Binding-site contacts:
Ligand atom N2 contacts residue ASN103 of chain 12.F at 3.8 Å.
Ligand atom C3 contacts residue ASN103 of chain 12.F at 4.5 Å.
Ligand atom C1 contacts residue THR145 of chain 12.F at 3.4 Å.
Ligand atom C1 contacts residue ASN103 of chain 12.F at 1.7 Å.
Ligand atom C8 contacts residue LEU147 of chain 12.F at 3.4 Å (hydrophobic).
Ligand atom C2 contacts residue LEU147 of chain 12.F at 4.3 Å (hydrophobic).
Ligand atom C5 contacts residue THR145 of chain 12.F at 4.0 Å.
Ligand atom N2 contacts residue THR145 of chain 12.F at 4.0 Å.
Ligand atom O5 contacts residue ASN103 of chain 12.F at 2.6 Å (h-bond).
Ligand atom C5 contacts residue ASN103 of chain 12.F at 4.0 Å.
Ligand atom C3 contacts residue THR145 of chain 12.F at 4.1 Å.
Ligand atom C8 contacts residue VAL146 of chain 12.F at 4.5 Å (hydrophobic).
Ligand atom C2 contacts residue THR145 of chain 12.F at 4.0 Å.
Ligand atom C7 contacts residue LEU147 of chain 12.F at 3.1 Å (hydrophobic).
Ligand atom C2 contacts residue ASN103 of chain 12.F at 3.2 Å.
Ligand atom N2 contacts residue LEU147 of chain 12.F at 3.6 Å.
Ligand atom O5 contacts residue THR145 of chain 12.F at 4.0 Å.
Ligand atom O7 contacts residue LEU147 of chain 12.F at 3.0 Å.

The protein below binds the small molecule below.
Small molecule (SMILES): CC(=O)N[C@@H]1[C@@H](O)[C@H](O)[C@@H](CO)O[C@H]1O

Sequence of chain 12.F:
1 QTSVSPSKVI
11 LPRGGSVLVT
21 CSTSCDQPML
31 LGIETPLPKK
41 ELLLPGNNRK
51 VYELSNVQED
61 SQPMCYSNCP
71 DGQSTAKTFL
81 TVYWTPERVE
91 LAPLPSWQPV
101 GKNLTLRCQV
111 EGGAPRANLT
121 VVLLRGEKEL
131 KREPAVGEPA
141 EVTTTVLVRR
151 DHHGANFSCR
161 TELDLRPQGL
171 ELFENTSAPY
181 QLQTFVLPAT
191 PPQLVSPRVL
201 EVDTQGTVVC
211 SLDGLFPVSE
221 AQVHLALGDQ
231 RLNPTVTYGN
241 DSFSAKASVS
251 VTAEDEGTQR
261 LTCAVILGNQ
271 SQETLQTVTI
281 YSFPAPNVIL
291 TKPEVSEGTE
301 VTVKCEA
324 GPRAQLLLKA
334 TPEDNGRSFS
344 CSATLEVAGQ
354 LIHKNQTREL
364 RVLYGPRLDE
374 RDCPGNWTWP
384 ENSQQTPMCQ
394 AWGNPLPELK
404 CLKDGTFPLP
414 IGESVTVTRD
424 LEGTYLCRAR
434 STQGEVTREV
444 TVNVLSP